Sequence of chain 1.B:
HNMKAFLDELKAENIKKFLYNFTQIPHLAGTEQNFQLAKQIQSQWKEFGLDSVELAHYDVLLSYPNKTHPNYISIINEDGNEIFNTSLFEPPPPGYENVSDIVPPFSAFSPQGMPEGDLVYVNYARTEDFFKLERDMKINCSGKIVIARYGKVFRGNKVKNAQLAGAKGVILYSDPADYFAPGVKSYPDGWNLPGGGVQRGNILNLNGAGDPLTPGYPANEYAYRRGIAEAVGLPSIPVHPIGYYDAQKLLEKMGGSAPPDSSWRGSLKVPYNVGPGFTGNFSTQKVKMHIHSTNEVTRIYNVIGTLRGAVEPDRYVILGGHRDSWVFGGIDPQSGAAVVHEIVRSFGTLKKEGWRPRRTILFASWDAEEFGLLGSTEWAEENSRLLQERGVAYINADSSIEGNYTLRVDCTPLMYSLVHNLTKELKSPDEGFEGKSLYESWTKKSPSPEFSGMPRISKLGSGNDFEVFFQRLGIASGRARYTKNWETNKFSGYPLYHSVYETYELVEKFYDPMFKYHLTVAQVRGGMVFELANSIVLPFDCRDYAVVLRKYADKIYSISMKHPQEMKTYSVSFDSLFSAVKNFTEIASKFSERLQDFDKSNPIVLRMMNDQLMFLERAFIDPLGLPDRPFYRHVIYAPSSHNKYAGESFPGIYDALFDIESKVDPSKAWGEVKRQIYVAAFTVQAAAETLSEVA

This protein binds this small molecule.
Small molecule (SMILES): CC(=O)N[C@@H]1[C@@H](O)[C@H](O)[C@@H](CO)O[C@H]1O

Binding-site contacts:
Ligand atom C3 contacts residue ASN583 of chain 1.B at 3.8 Å.
Ligand atom C5 contacts residue SER579 of chain 1.B at 3.3 Å.
Ligand atom O6 contacts residue TYR222 of chain 1.A at 3.9 Å.
Ligand atom O4 contacts residue SER579 of chain 1.B at 4.0 Å.
Ligand atom O5 contacts residue ASN583 of chain 1.B at 2.4 Å (h-bond).
Ligand atom C1 contacts residue ASN583 of chain 1.B at 1.5 Å.
Ligand atom C1 contacts residue SER579 of chain 1.B at 4.4 Å.
Ligand atom C5 contacts residue ASN583 of chain 1.B at 3.7 Å.
Ligand atom O6 contacts residue GLN685 of chain 1.B at 3.6 Å.
Ligand atom O6 contacts residue SER579 of chain 1.B at 4.2 Å.
Ligand atom C3 contacts residue SER579 of chain 1.B at 4.5 Å.
Ligand atom C4 contacts residue SER579 of chain 1.B at 3.3 Å.
Ligand atom C4 contacts residue ASN583 of chain 1.B at 4.2 Å.
Ligand atom O5 contacts residue GLN685 of chain 1.B at 3.1 Å (h-bond).
Ligand atom C6 contacts residue SER579 of chain 1.B at 2.9 Å.
Ligand atom C6 contacts residue ALA580 of chain 1.B at 3.7 Å (hydrophobic).
Ligand atom C6 contacts residue ASN583 of chain 1.B at 4.5 Å.
Ligand atom O5 contacts residue SER579 of chain 1.B at 3.2 Å (h-bond).
Ligand atom C5 contacts residue GLN685 of chain 1.B at 3.5 Å.
Ligand atom C7 contacts residue ASN583 of chain 1.B at 4.1 Å.
Ligand atom O5 contacts residue ALA580 of chain 1.B at 4.3 Å.
Ligand atom N2 contacts residue ASN583 of chain 1.B at 3.0 Å (h-bond).
Ligand atom C1 contacts residue GLN685 of chain 1.B at 3.7 Å.
Ligand atom C6 contacts residue SER576 of chain 1.B at 4.4 Å.
Ligand atom C6 contacts residue GLN685 of chain 1.B at 3.5 Å.
Ligand atom C2 contacts residue ASN583 of chain 1.B at 2.5 Å.

Sequence of chain 1.A:
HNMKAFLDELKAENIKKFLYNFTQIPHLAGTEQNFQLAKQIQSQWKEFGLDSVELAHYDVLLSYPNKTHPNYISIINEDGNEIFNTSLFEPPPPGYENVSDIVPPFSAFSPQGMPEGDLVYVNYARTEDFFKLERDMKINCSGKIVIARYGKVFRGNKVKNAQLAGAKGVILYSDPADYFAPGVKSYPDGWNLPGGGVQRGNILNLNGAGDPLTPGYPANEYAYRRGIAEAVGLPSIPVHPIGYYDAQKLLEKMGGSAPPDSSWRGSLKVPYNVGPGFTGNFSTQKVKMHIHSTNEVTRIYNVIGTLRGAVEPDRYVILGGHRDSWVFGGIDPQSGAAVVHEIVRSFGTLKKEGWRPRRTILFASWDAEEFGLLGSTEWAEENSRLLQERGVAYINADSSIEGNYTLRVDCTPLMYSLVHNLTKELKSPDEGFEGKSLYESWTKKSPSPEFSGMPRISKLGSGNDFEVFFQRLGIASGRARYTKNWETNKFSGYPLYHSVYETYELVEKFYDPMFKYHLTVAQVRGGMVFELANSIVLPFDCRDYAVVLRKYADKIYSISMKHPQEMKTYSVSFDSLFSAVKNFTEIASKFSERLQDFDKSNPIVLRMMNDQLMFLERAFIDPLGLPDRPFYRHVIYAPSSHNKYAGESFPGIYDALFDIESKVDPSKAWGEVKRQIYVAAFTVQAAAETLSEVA